This small molecule binds to this protein.
Small molecule (SMILES): OC[C@H]1O[C@@H](O)[C@@H](O)[C@@H](O)[C@@H]1O

Binding-site contacts:
Ligand atom C5 contacts residue TRP27 of chain 1.A at 3.8 Å (hydrophobic).
Ligand atom C4 contacts residue TRP27 of chain 1.A at 4.4 Å (hydrophobic).
Ligand atom C5 contacts residue ARG42 of chain 1.A at 3.8 Å.
Ligand atom C1 contacts residue TRP27 of chain 1.A at 1.5 Å (hydrophobic).
Ligand atom O5 contacts residue ARG42 of chain 1.A at 3.2 Å (salt-bridge).
Ligand atom C2 contacts residue TRP27 of chain 1.A at 2.5 Å (hydrophobic).
Ligand atom O2 contacts residue PRO26 of chain 1.A at 3.7 Å.
Ligand atom C6 contacts residue ARG42 of chain 1.A at 3.7 Å.
Ligand atom C1 contacts residue ARG42 of chain 1.A at 3.9 Å.
Ligand atom O5 contacts residue TRP27 of chain 1.A at 2.5 Å.
Ligand atom O2 contacts residue TRP27 of chain 1.A at 3.0 Å.
Ligand atom C3 contacts residue TRP27 of chain 1.A at 3.9 Å (hydrophobic).

Sequence of chain 1.A:
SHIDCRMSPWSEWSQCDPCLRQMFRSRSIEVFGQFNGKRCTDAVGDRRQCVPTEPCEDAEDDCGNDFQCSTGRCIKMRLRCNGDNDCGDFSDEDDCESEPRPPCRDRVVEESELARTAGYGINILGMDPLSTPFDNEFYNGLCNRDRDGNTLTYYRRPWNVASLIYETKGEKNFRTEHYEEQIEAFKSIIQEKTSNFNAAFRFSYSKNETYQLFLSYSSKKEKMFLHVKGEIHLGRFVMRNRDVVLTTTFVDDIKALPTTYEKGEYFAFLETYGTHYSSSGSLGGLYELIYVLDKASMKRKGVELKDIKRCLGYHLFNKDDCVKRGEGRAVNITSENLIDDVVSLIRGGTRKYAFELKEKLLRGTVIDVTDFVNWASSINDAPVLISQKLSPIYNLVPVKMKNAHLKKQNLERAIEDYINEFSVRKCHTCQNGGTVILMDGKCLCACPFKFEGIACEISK